This small molecule binds to this protein.
Small molecule (SMILES): CC(=O)N[C@H]1[C@H](O[C@H]2[C@H](O)[C@@H](NC(C)=O)CO[C@@H]2CO)O[C@H](CO)[C@@H](O[C@@H]2O[C@H](CO)[C@@H](O)[C@H](O)[C@@H]2O)[C@@H]1O

Sequence of chain 1.C:
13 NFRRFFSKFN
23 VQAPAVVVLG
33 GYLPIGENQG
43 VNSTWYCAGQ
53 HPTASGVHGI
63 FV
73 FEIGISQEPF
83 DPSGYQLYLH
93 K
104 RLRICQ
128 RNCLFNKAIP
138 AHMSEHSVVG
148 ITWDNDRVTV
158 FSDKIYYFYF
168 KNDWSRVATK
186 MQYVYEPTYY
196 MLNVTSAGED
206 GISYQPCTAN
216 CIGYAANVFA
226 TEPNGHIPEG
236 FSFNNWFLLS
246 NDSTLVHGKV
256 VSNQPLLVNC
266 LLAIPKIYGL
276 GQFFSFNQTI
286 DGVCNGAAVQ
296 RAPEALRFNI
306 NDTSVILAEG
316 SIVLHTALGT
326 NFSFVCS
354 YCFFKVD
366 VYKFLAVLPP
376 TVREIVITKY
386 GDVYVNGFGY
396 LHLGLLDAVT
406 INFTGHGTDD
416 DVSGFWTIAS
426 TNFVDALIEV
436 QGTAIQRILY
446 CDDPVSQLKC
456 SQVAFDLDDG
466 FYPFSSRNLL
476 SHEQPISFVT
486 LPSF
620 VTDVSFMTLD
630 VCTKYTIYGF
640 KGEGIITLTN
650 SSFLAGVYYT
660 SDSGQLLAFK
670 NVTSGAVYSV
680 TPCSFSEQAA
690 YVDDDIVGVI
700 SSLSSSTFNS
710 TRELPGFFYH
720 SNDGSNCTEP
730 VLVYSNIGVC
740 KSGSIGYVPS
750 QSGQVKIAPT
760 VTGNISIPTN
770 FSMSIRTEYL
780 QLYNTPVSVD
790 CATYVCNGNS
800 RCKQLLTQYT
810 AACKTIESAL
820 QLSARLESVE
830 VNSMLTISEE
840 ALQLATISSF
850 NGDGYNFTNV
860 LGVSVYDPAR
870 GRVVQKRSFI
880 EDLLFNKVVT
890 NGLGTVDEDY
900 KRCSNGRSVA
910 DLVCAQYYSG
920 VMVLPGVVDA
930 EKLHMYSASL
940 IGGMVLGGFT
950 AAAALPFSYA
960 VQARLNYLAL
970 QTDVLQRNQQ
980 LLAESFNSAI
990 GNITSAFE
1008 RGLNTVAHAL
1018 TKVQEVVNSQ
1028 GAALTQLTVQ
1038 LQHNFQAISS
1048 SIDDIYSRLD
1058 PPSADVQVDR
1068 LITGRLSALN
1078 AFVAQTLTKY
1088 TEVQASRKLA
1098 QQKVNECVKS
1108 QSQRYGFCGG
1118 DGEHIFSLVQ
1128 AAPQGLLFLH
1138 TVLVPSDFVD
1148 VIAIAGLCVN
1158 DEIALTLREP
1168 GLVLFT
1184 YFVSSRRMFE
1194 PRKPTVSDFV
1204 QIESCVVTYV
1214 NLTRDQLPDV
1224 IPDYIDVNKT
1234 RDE

Sequence of chain 1.A:
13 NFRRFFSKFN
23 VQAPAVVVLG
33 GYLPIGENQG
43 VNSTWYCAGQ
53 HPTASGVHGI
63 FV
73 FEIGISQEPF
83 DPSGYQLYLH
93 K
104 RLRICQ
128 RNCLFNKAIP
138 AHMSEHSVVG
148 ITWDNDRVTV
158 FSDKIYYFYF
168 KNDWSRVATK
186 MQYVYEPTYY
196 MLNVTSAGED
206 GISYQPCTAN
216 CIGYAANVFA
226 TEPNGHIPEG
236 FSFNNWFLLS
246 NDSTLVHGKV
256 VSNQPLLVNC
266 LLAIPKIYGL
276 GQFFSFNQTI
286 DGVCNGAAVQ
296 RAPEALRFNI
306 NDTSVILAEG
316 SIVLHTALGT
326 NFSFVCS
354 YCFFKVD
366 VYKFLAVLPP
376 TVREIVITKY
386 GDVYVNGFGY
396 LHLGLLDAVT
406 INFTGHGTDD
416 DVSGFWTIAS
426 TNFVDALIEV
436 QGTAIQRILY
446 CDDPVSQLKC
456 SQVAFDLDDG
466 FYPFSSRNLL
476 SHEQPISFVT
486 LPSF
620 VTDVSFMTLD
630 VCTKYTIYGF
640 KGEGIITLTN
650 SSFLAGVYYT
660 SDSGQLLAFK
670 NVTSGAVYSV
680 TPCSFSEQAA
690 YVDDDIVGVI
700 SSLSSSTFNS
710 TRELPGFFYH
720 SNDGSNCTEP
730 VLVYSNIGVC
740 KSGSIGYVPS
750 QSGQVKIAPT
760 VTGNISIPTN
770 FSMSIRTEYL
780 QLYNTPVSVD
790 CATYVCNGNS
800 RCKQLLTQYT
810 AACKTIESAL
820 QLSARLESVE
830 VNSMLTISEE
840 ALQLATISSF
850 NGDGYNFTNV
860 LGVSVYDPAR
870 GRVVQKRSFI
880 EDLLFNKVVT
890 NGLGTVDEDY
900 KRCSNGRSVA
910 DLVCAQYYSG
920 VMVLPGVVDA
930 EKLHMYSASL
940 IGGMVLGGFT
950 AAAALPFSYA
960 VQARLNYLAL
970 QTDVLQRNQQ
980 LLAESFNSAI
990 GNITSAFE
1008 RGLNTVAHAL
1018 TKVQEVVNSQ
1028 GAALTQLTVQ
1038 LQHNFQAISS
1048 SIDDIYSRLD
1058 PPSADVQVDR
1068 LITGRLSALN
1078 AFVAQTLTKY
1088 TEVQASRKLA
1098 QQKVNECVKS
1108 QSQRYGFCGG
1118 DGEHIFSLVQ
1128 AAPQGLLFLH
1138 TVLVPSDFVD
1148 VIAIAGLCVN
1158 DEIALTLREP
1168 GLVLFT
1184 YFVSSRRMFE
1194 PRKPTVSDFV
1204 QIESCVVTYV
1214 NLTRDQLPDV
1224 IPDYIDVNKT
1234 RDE

Binding-site contacts:
Ligand atom C4 contacts residue ASN763 of chain 1.A at 4.3 Å.
Ligand atom C2 contacts residue ASN763 of chain 1.A at 2.5 Å.
Ligand atom C1 contacts residue ASN763 of chain 1.A at 1.4 Å.
Ligand atom O6 contacts residue ALA951 of chain 1.C at 4.3 Å.
Ligand atom N2 contacts residue ASN763 of chain 1.A at 2.9 Å (h-bond).
Ligand atom O6 contacts residue ASN763 of chain 1.A at 3.4 Å (h-bond).
Ligand atom C7 contacts residue ASN763 of chain 1.A at 3.5 Å.
Ligand atom O7 contacts residue ASN763 of chain 1.A at 3.7 Å.
Ligand atom C6 contacts residue ASN763 of chain 1.A at 4.2 Å.
Ligand atom C3 contacts residue ASN763 of chain 1.A at 3.9 Å.
Ligand atom C5 contacts residue ASN763 of chain 1.A at 3.6 Å.
Ligand atom O5 contacts residue ASN763 of chain 1.A at 2.4 Å (h-bond).
Ligand atom N2 contacts residue ILE1149 of chain 1.A at 4.0 Å.